Binding-site contacts:
Ligand atom C5 contacts residue SER346 of chain 1.A at 4.5 Å.
Ligand atom C6 contacts residue ASN349 of chain 1.A at 4.0 Å.
Ligand atom C8 contacts residue ASN349 of chain 1.A at 4.1 Å.
Ligand atom C8 contacts residue PRO343 of chain 1.A at 4.4 Å (hydrophobic).
Ligand atom C6 contacts residue SER346 of chain 1.A at 4.1 Å.
Ligand atom C8 contacts residue GLY344 of chain 1.A at 3.9 Å.
Ligand atom N2 contacts residue ASN349 of chain 1.A at 3.2 Å (h-bond).
Ligand atom O5 contacts residue GLY344 of chain 1.A at 4.5 Å.
Ligand atom C6 contacts residue SER346 of chain 1.A at 3.8 Å.
Ligand atom C5 contacts residue ASN349 of chain 1.A at 4.2 Å.
Ligand atom C5 contacts residue ASN349 of chain 1.A at 3.5 Å.
Ligand atom C5 contacts residue GLY344 of chain 1.A at 4.1 Å.
Ligand atom C8 contacts residue ALA342 of chain 1.A at 4.0 Å (hydrophobic).
Ligand atom C6 contacts residue ASP348 of chain 1.A at 4.0 Å.
Ligand atom C6 contacts residue ASN349 of chain 1.A at 4.5 Å.
Ligand atom O5 contacts residue SER346 of chain 1.A at 3.5 Å.
Ligand atom C5 contacts residue SER346 of chain 1.A at 3.9 Å.
Ligand atom C7 contacts residue PRO343 of chain 1.A at 4.4 Å (hydrophobic).
Ligand atom C1 contacts residue SER346 of chain 1.A at 4.1 Å.
Ligand atom O5 contacts residue ASN349 of chain 1.A at 2.1 Å (h-bond).
Ligand atom C4 contacts residue ASN349 of chain 1.A at 4.2 Å.
Ligand atom C7 contacts residue GLY344 of chain 1.A at 3.5 Å.
Ligand atom C3 contacts residue ASN349 of chain 1.A at 3.9 Å.
Ligand atom O4 contacts residue GLY344 of chain 1.A at 4.2 Å.
Ligand atom C1 contacts residue ASN349 of chain 1.A at 1.4 Å.
Ligand atom O7 contacts residue GLY344 of chain 1.A at 2.6 Å (h-bond).
Ligand atom C6 contacts residue PHE345 of chain 1.A at 4.0 Å (hydrophobic).
Ligand atom C1 contacts residue GLY344 of chain 1.A at 4.0 Å.
Ligand atom C2 contacts residue ASN349 of chain 1.A at 2.6 Å.
Ligand atom C7 contacts residue ASN349 of chain 1.A at 3.9 Å.
Ligand atom C3 contacts residue GLY344 of chain 1.A at 4.2 Å.
Ligand atom O5 contacts residue SER346 of chain 1.A at 3.8 Å.
Ligand atom C5 contacts residue PHE345 of chain 1.A at 4.3 Å (hydrophobic).
Ligand atom O7 contacts residue PRO343 of chain 1.A at 3.5 Å.
Ligand atom C8 contacts residue PHE345 of chain 1.A at 4.1 Å (hydrophobic).

Sequence of chain 1.A:
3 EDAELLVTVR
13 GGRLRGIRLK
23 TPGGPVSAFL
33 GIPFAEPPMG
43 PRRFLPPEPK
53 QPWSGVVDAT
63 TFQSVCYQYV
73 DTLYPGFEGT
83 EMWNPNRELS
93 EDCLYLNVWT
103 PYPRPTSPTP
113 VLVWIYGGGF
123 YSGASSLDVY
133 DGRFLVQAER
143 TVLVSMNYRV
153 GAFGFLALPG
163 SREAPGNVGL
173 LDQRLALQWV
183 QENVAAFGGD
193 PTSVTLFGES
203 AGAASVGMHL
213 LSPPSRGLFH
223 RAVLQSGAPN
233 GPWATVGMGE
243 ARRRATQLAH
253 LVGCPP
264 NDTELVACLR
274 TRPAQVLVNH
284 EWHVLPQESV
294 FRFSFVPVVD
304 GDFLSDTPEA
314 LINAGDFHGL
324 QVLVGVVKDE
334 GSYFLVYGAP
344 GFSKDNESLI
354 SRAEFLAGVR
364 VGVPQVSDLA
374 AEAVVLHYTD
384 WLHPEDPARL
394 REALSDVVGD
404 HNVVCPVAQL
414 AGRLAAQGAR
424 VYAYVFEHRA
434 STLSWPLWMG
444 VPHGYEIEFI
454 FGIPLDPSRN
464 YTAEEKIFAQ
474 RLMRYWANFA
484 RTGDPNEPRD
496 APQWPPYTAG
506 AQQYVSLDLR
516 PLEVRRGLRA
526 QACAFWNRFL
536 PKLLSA

The protein below binds the small molecule below.
Small molecule (SMILES): CC(=O)N[C@H]1[C@H](O[C@H]2[C@H](O)[C@@H](NC(C)=O)CO[C@@H]2CO[C@@H]2O[C@@H](C)[C@@H](O)[C@@H](O)[C@@H]2O)O[C@H](CO)[C@@H](O)[C@@H]1O